A protein and the small-molecule ligand that binds it are described below.
Small molecule (SMILES): CC(=O)N[C@H]1[C@H](O[C@H]2[C@H](O)[C@@H](NC(C)=O)CO[C@@H]2CO)O[C@H](CO)[C@@H](O[C@@H]2O[C@H](CO[C@H]3O[C@H](CO)[C@@H](O)[C@H](O[C@H]4O[C@H](CO)[C@@H](O)[C@H](O)[C@@H]4O)[C@@H]3O)[C@@H](O)[C@H](O[C@H]3O[C@H](CO)[C@@H](O)[C@H](O)[C@@H]3O)[C@@H]2O)[C@@H]1O

Binding-site contacts:
Ligand atom C2 contacts residue VAL219 of chain 1.E at 4.2 Å (hydrophobic).
Ligand atom O5 contacts residue SER220 of chain 1.E at 4.0 Å.
Ligand atom O3 contacts residue ARG217 of chain 1.E at 3.1 Å (salt-bridge).
Ligand atom O2 contacts residue ASN222 of chain 1.E at 4.4 Å.
Ligand atom C8 contacts residue ARG221 of chain 1.E at 3.4 Å.
Ligand atom O3 contacts residue VAL219 of chain 1.E at 4.2 Å.
Ligand atom C6 contacts residue ARG217 of chain 1.E at 4.2 Å.
Ligand atom N2 contacts residue ASN174 of chain 1.E at 3.0 Å (h-bond).
Ligand atom O7 contacts residue SER236 of chain 1.E at 2.9 Å (h-bond).
Ligand atom C2 contacts residue ASN174 of chain 1.E at 2.5 Å.
Ligand atom C8 contacts residue ASN174 of chain 1.E at 4.1 Å.
Ligand atom C1 contacts residue ARG221 of chain 1.E at 3.8 Å.
Ligand atom C6 contacts residue SER220 of chain 1.E at 3.9 Å.
Ligand atom C8 contacts residue ARG217 of chain 1.E at 4.3 Å.
Ligand atom C7 contacts residue PHE237 of chain 1.E at 3.5 Å (hydrophobic).
Ligand atom N2 contacts residue ARG238 of chain 1.E at 4.0 Å.
Ligand atom C3 contacts residue ARG217 of chain 1.E at 4.4 Å.
Ligand atom O6 contacts residue VAL219 of chain 1.E at 4.2 Å.
Ligand atom O7 contacts residue ARG221 of chain 1.E at 2.9 Å (salt-bridge).
Ligand atom O5 contacts residue VAL219 of chain 1.E at 4.2 Å.
Ligand atom C8 contacts residue ARG238 of chain 1.E at 3.7 Å.
Ligand atom C7 contacts residue ASN174 of chain 1.E at 3.2 Å.
Ligand atom O7 contacts residue VAL219 of chain 1.E at 3.5 Å.
Ligand atom O5 contacts residue ASN174 of chain 1.E at 2.4 Å (h-bond).
Ligand atom C1 contacts residue SER220 of chain 1.E at 4.3 Å.
Ligand atom O3 contacts residue ARG221 of chain 1.E at 4.3 Å.
Ligand atom C4 contacts residue ASN174 of chain 1.E at 4.3 Å.
Ligand atom N2 contacts residue ARG217 of chain 1.E at 4.4 Å.
Ligand atom O2 contacts residue ARG221 of chain 1.E at 4.0 Å.
Ligand atom C8 contacts residue GLU215 of chain 1.E at 4.3 Å.
Ligand atom C8 contacts residue PHE237 of chain 1.E at 3.4 Å (hydrophobic).
Ligand atom O7 contacts residue ASN174 of chain 1.E at 2.9 Å (h-bond).
Ligand atom C1 contacts residue ASN174 of chain 1.E at 1.4 Å.
Ligand atom C7 contacts residue SER236 of chain 1.E at 4.0 Å.
Ligand atom C7 contacts residue ARG217 of chain 1.E at 4.4 Å.
Ligand atom O7 contacts residue PHE237 of chain 1.E at 3.2 Å (h-bond).
Ligand atom C3 contacts residue ASN174 of chain 1.E at 3.8 Å.
Ligand atom C5 contacts residue ASN174 of chain 1.E at 3.6 Å.
Ligand atom O5 contacts residue ARG221 of chain 1.E at 4.0 Å.
Ligand atom C7 contacts residue ARG221 of chain 1.E at 3.6 Å.

Sequence of chain 1.E:
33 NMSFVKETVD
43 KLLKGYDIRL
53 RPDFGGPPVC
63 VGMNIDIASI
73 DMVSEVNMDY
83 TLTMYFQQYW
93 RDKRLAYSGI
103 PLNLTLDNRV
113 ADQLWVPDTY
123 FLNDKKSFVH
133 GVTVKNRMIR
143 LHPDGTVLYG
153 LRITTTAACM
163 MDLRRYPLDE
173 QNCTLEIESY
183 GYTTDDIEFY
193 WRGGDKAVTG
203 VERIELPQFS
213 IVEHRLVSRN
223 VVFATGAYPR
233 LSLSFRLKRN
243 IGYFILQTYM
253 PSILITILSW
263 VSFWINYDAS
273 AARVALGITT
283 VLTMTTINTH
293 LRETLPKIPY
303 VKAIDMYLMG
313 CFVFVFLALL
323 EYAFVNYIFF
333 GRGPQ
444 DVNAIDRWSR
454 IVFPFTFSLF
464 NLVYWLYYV